Binding-site contacts:
Ligand atom O1B contacts residue LYS16 of chain 1.A at 2.8 Å (salt-bridge).
Ligand atom O2' contacts residue PHE28 of chain 1.A at 3.2 Å.
Ligand atom O1A contacts residue SER17 of chain 1.A at 3.2 Å (h-bond).
Ligand atom O2G contacts residue THR35 of chain 1.A at 2.9 Å (h-bond).
Ligand atom O3' contacts residue ASP30 of chain 1.A at 2.9 Å (salt-bridge).
Ligand atom N2 contacts residue LEU120 of chain 1.A at 3.5 Å.
Ligand atom O2' contacts residue VAL29 of chain 1.A at 2.6 Å (h-bond).
Ligand atom O2G contacts residue MG1 of chain 1.B at 2.0 Å.
Ligand atom O1G contacts residue TYR32 of chain 1.A at 2.6 Å (h-bond).
Ligand atom N7 contacts residue ASN116 of chain 1.A at 3.1 Å (h-bond).
Ligand atom C5' contacts residue GLY13 of chain 1.A at 3.5 Å.
Ligand atom C3' contacts residue GLU31 of chain 1.A at 3.5 Å.
Ligand atom O2B contacts residue SER17 of chain 1.A at 3.0 Å (h-bond).
Ligand atom O2A contacts residue TYR32 of chain 1.A at 3.3 Å.
Ligand atom O3G contacts residue GLY60 of chain 1.A at 2.8 Å (h-bond).
Ligand atom O4' contacts residue LYS117 of chain 1.A at 3.2 Å (salt-bridge).
Ligand atom O2B contacts residue MG1 of chain 1.B at 2.0 Å.
Ligand atom O1B contacts residue GLY13 of chain 1.A at 3.5 Å (h-bond).
Ligand atom N3B contacts residue GLY13 of chain 1.A at 3.0 Å (h-bond).
Ligand atom O6 contacts residue LYS117 of chain 1.A at 3.3 Å.
Ligand atom O2' contacts residue ASP30 of chain 1.A at 3.1 Å (salt-bridge).
Ligand atom C2' contacts residue VAL29 of chain 1.A at 3.4 Å (hydrophobic).
Ligand atom O6 contacts residue SER145 of chain 1.A at 3.4 Å.
Ligand atom O1B contacts residue VAL14 of chain 1.A at 3.2 Å (h-bond).
Ligand atom N2 contacts residue ASP119 of chain 1.A at 2.9 Å (salt-bridge).
Ligand atom PB contacts residue MG1 of chain 1.B at 3.2 Å.
Ligand atom O6 contacts residue ALA146 of chain 1.A at 2.8 Å (h-bond).
Ligand atom PG contacts residue MG1 of chain 1.B at 3.2 Å.
Ligand atom O3A contacts residue GLY15 of chain 1.A at 3.3 Å (h-bond).
Ligand atom O6 contacts residue ASN116 of chain 1.A at 3.3 Å (h-bond).
Ligand atom O3G contacts residue LYS16 of chain 1.A at 2.6 Å (salt-bridge).
Ligand atom C8 contacts residue GLY15 of chain 1.A at 3.6 Å.
Ligand atom N3B contacts residue MG1 of chain 1.B at 3.4 Å.
Ligand atom O6 contacts residue ASP119 of chain 1.A at 3.5 Å (salt-bridge).
Ligand atom N1 contacts residue ASP119 of chain 1.A at 2.8 Å (salt-bridge).
Ligand atom C6 contacts residue ASP119 of chain 1.A at 3.6 Å.
Ligand atom N3B contacts residue TYR32 of chain 1.A at 3.5 Å.
Ligand atom O1B contacts residue GLY15 of chain 1.A at 3.0 Å (h-bond).
Ligand atom O1A contacts residue GLY15 of chain 1.A at 3.2 Å.
Ligand atom O1A contacts residue ALA18 of chain 1.A at 2.8 Å (h-bond).

This small molecule binds to this protein.
Small molecule (SMILES): Nc1nc2c(ncn2[C@@H]2O[C@H](CO[P](=O)(O)O[P](=O)(O)NP(=O)(O)O)[C@@H](O)[C@H]2O)c(=O)[nH]1

Sequence of chain 1.A:
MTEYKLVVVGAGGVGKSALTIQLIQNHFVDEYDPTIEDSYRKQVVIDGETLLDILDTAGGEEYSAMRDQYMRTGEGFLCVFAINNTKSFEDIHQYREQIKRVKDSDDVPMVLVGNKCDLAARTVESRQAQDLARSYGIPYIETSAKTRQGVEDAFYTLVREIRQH